This small molecule binds to this protein.
Small molecule (SMILES): CC(C)C[C@@H](CO)NC(=O)[C@@H](N)CCCNC(N)=O.CC(C)[C@@H](CO)NC(=O)[C@H](C)NC(=O)[C@H](CO)NC(=O)[C@@H](N)CO.NC(=O)NCCC[C@H](N)C(=O)N[C@@H](CO)C(=O)N[C@H](C=O)CO

Sequence of chain 1.A:
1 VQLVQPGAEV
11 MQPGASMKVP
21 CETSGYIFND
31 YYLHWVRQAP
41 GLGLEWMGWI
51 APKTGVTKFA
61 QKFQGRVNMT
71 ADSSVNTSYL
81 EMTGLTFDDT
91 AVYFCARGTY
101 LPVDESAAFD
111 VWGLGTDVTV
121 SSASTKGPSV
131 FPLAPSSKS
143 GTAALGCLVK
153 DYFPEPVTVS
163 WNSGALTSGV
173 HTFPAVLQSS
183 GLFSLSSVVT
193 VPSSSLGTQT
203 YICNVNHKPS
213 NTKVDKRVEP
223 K

Sequence of chain 1.B:
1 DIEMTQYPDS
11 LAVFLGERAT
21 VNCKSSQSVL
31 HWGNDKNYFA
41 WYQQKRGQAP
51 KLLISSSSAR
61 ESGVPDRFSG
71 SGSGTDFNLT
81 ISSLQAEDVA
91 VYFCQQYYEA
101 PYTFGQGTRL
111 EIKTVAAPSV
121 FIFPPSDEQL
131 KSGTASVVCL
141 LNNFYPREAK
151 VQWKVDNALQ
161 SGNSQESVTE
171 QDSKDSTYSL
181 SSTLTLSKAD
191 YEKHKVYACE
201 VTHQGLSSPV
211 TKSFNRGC

Binding-site contacts:
Ligand atom C4 contacts residue TRP49 of chain 1.A at 3.6 Å (hydrophobic).
Ligand atom C contacts residue HIS31 of chain 1.B at 3.6 Å.
Ligand atom C4 contacts residue HIS31 of chain 1.B at 3.7 Å.
Ligand atom OG contacts residue ASP104 of chain 1.A at 2.6 Å (salt-bridge).
Ligand atom C5 contacts residue TYR98 of chain 1.B at 3.5 Å (hydrophobic).
Ligand atom O7 contacts residue SER106 of chain 1.A at 3.2 Å (h-bond).
Ligand atom O contacts residue TRP49 of chain 1.A at 3.7 Å.
Ligand atom CD2 contacts residue ASP104 of chain 1.A at 3.7 Å.
Ligand atom N8 contacts residue TYR98 of chain 1.B at 2.9 Å (h-bond).
Ligand atom O contacts residue GLY33 of chain 1.B at 3.1 Å.
Ligand atom O contacts residue HIS31 of chain 1.B at 3.1 Å.
Ligand atom C5 contacts residue HIS31 of chain 1.B at 3.4 Å.
Ligand atom N6 contacts residue TYR98 of chain 1.B at 3.1 Å (h-bond).
Ligand atom N8 contacts residue GLY98 of chain 1.A at 3.6 Å.
Ligand atom O7 contacts residue ALA107 of chain 1.A at 2.9 Å (h-bond).
Ligand atom O7 contacts residue THR99 of chain 1.A at 3.3 Å (h-bond).
Ligand atom C contacts residue ASP104 of chain 1.A at 3.5 Å.
Ligand atom N8 contacts residue HIS34 of chain 1.A at 2.7 Å (h-bond).
Ligand atom N contacts residue ASP104 of chain 1.A at 3.1 Å (salt-bridge).
Ligand atom C5 contacts residue TYR32 of chain 1.A at 3.5 Å (hydrophobic).
Ligand atom O contacts residue HIS31 of chain 1.B at 2.9 Å (h-bond).
Ligand atom C4 contacts residue TYR38 of chain 1.B at 3.5 Å (hydrophobic).
Ligand atom C contacts residue HIS31 of chain 1.B at 3.5 Å.
Ligand atom N6 contacts residue TYR102 of chain 1.B at 3.1 Å (h-bond).
Ligand atom N8 contacts residue GLU99 of chain 1.B at 3.6 Å.
Ligand atom C4 contacts residue TYR32 of chain 1.A at 3.6 Å (hydrophobic).
Ligand atom O contacts residue HIS31 of chain 1.B at 3.6 Å.
Ligand atom O contacts residue SER106 of chain 1.A at 2.7 Å (h-bond).
Ligand atom CA contacts residue ASP104 of chain 1.A at 3.1 Å.
Ligand atom N contacts residue ASP104 of chain 1.A at 2.8 Å (salt-bridge).
Ligand atom N6 contacts residue THR99 of chain 1.A at 3.3 Å (h-bond).
Ligand atom N contacts residue TYR38 of chain 1.B at 3.1 Å (h-bond).
Ligand atom N8 contacts residue THR99 of chain 1.A at 3.0 Å (h-bond).
Ligand atom C4 contacts residue TYR102 of chain 1.B at 3.6 Å (hydrophobic).
Ligand atom C7 contacts residue TYR98 of chain 1.B at 3.4 Å (hydrophobic).
Ligand atom O contacts residue ASN34 of chain 1.B at 3.3 Å (h-bond).
Ligand atom C7 contacts residue THR99 of chain 1.A at 2.9 Å.
Ligand atom O contacts residue GLU105 of chain 1.A at 3.4 Å.
Ligand atom C7 contacts residue HIS34 of chain 1.A at 3.4 Å.
Ligand atom OG contacts residue TRP32 of chain 1.B at 3.7 Å.